Binding-site contacts:
Ligand atom C4 contacts residue LYS122 of chain 1.B at 3.7 Å.
Ligand atom O12 contacts residue TYR24 of chain 1.B at 2.6 Å (h-bond).
Ligand atom O12 contacts residue ARG114 of chain 1.B at 3.6 Å.
Ligand atom C1 contacts residue LYS122 of chain 1.B at 2.4 Å.
Ligand atom C1 contacts residue ARG114 of chain 1.B at 3.6 Å.
Ligand atom C1 contacts residue TYR82 of chain 1.B at 3.4 Å (hydrophobic).
Ligand atom O11 contacts residue TYR82 of chain 1.B at 3.0 Å (h-bond).
Ligand atom C8A contacts residue LEU86 of chain 1.B at 3.7 Å (hydrophobic).
Ligand atom C1 contacts residue ALA111 of chain 1.B at 3.8 Å (hydrophobic).
Ligand atom C2 contacts residue ALA111 of chain 1.B at 3.7 Å (hydrophobic).
Ligand atom C4 contacts residue GLN118 of chain 1.B at 3.6 Å.
Ligand atom C8B contacts residue PHE120 of chain 1.B at 3.8 Å (hydrophobic).
Ligand atom C2 contacts residue GLN118 of chain 1.B at 3.8 Å.
Ligand atom C7 contacts residue GLU84 of chain 1.B at 3.9 Å.
Ligand atom C1 contacts residue TYR24 of chain 1.B at 3.6 Å (hydrophobic).
Ligand atom C3 contacts residue TYR82 of chain 1.B at 3.5 Å (hydrophobic).
Ligand atom C8B contacts residue PHE252 of chain 1.B at 3.6 Å (hydrophobic).
Ligand atom O11 contacts residue TYR24 of chain 1.B at 4.0 Å.
Ligand atom C3 contacts residue GLU84 of chain 1.B at 3.2 Å.
Ligand atom C2 contacts residue GLY115 of chain 1.B at 4.0 Å.
Ligand atom O11 contacts residue ARG114 of chain 1.B at 3.1 Å (salt-bridge).
Ligand atom C2 contacts residue TYR82 of chain 1.B at 3.6 Å (hydrophobic).
Ligand atom C9A contacts residue LEU86 of chain 1.B at 3.8 Å (hydrophobic).
Ligand atom N11 contacts residue VAL182 of chain 1.B at 4.0 Å.
Ligand atom O12 contacts residue GLN118 of chain 1.B at 2.6 Å (h-bond).
Ligand atom C5 contacts residue PHE120 of chain 1.B at 3.9 Å (hydrophobic).
Ligand atom O11 contacts residue ALA111 of chain 1.B at 3.3 Å.
Ligand atom C2 contacts residue GLU84 of chain 1.B at 3.9 Å.
Ligand atom O12 contacts residue LYS122 of chain 1.B at 3.4 Å (salt-bridge).
Ligand atom O11 contacts residue LYS122 of chain 1.B at 2.5 Å (salt-bridge).
Ligand atom C8A contacts residue GLU84 of chain 1.B at 3.5 Å.
Ligand atom O14 contacts residue MET61 of chain 1.B at 3.3 Å.
Ligand atom C4 contacts residue PHE120 of chain 1.B at 3.7 Å (hydrophobic).
Ligand atom C1 contacts residue GLN118 of chain 1.B at 3.6 Å.
Ligand atom C7 contacts residue PHE120 of chain 1.B at 3.7 Å (hydrophobic).
Ligand atom C6 contacts residue GLU84 of chain 1.B at 3.3 Å.
Ligand atom C6 contacts residue PHE120 of chain 1.B at 3.8 Å (hydrophobic).
Ligand atom O13 contacts residue VAL182 of chain 1.B at 3.9 Å.
Ligand atom C3 contacts residue LYS122 of chain 1.B at 2.4 Å.
Ligand atom C2 contacts residue LYS122 of chain 1.B at 1.4 Å.

A small-molecule ligand and the protein it binds are described below.
Small molecule (SMILES): O=C(O)C(=O)/C=C/C=C/c1ccc([N+](=O)[O-])cc1

Sequence of chain 1.B:
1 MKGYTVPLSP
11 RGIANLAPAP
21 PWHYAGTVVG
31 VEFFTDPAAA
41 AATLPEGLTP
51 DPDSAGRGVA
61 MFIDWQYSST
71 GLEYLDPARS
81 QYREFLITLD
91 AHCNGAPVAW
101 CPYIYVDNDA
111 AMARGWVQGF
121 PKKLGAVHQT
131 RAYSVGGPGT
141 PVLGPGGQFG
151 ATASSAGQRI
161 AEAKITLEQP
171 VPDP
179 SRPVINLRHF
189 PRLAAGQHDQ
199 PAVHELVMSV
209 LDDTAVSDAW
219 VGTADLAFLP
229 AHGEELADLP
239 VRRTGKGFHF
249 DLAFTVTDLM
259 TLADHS